Sequence of chain 1.D:
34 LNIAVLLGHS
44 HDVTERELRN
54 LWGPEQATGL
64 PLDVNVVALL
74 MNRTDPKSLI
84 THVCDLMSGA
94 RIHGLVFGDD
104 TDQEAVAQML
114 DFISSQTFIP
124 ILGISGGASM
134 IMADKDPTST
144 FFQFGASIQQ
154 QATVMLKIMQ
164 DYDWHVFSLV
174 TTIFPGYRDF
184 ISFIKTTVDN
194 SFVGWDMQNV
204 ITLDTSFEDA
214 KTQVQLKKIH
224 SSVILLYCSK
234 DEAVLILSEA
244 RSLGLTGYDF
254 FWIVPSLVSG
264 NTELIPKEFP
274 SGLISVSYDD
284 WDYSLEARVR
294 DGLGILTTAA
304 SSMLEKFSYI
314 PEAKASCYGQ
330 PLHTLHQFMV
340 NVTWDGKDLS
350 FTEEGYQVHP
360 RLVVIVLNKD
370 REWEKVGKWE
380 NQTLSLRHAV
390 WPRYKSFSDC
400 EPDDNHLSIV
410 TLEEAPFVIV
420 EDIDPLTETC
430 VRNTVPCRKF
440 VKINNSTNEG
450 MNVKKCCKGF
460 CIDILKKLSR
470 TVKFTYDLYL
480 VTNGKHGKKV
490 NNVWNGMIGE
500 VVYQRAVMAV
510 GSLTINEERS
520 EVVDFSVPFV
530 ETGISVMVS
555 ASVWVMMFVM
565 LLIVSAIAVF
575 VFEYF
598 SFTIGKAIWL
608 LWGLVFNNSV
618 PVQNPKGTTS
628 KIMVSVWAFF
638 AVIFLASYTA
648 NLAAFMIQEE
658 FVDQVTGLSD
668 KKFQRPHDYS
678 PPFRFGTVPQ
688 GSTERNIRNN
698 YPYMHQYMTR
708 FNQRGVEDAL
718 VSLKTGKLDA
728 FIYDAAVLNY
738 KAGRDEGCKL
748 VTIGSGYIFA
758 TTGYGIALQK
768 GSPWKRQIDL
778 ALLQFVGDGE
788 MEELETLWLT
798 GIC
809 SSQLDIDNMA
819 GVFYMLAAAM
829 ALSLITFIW

Binding-site contacts:
Ligand atom C3 contacts residue ASN75 of chain 1.D at 3.8 Å.
Ligand atom O7 contacts residue ASN75 of chain 1.D at 3.7 Å.
Ligand atom O5 contacts residue ASN75 of chain 1.D at 2.5 Å (h-bond).
Ligand atom N2 contacts residue ASN75 of chain 1.D at 2.7 Å (h-bond).
Ligand atom C7 contacts residue ASN75 of chain 1.D at 3.2 Å.
Ligand atom O6 contacts residue MET74 of chain 1.D at 3.3 Å.
Ligand atom C2 contacts residue ASN75 of chain 1.D at 2.4 Å.
Ligand atom O7 contacts residue LEU73 of chain 1.D at 3.0 Å (h-bond).
Ligand atom C8 contacts residue ASN75 of chain 1.D at 3.9 Å.
Ligand atom C4 contacts residue ASN75 of chain 1.D at 4.3 Å.
Ligand atom C5 contacts residue ASN75 of chain 1.D at 3.8 Å.
Ligand atom C7 contacts residue LEU73 of chain 1.D at 4.1 Å (hydrophobic).
Ligand atom C6 contacts residue MET74 of chain 1.D at 4.1 Å (hydrophobic).
Ligand atom C1 contacts residue ASN75 of chain 1.D at 1.5 Å.
Ligand atom C2 contacts residue LEU73 of chain 1.D at 4.5 Å (hydrophobic).

A small-molecule ligand and the protein it binds are described below.
Small molecule (SMILES): CC(=O)N[C@@H]1[C@@H](O)[C@H](O)[C@@H](CO)O[C@H]1O